Binding-site contacts:
Ligand atom C5 contacts residue ASN513 of chain 1.B at 4.1 Å.
Ligand atom O4 contacts residue PRO517 of chain 1.B at 4.1 Å.
Ligand atom C4 contacts residue ASP516 of chain 1.B at 4.4 Å.
Ligand atom C1 contacts residue THR515 of chain 1.B at 3.4 Å.
Ligand atom C6 contacts residue ASN513 of chain 1.B at 3.7 Å.
Ligand atom O4 contacts residue ASP516 of chain 1.B at 3.5 Å (salt-bridge).
Ligand atom C6 contacts residue SER511 of chain 1.B at 4.0 Å.
Ligand atom O7 contacts residue ASN513 of chain 1.B at 3.2 Å (h-bond).
Ligand atom O6 contacts residue THR515 of chain 1.B at 3.9 Å.
Ligand atom O5 contacts residue PRO517 of chain 1.B at 3.8 Å.
Ligand atom O5 contacts residue THR515 of chain 1.B at 3.0 Å (h-bond).
Ligand atom C1 contacts residue PRO517 of chain 1.B at 3.8 Å (hydrophobic).
Ligand atom C1 contacts residue ASN513 of chain 1.B at 1.4 Å.
Ligand atom C6 contacts residue ASP516 of chain 1.B at 3.3 Å.
Ligand atom C2 contacts residue ASN513 of chain 1.B at 2.5 Å.
Ligand atom C5 contacts residue THR515 of chain 1.B at 3.4 Å.
Ligand atom C5 contacts residue THR515 of chain 1.B at 4.1 Å.
Ligand atom O2 contacts residue PRO517 of chain 1.B at 4.4 Å.
Ligand atom C5 contacts residue ASP516 of chain 1.B at 4.2 Å.
Ligand atom C6 contacts residue THR515 of chain 1.B at 4.2 Å.
Ligand atom C7 contacts residue ASN513 of chain 1.B at 3.2 Å.
Ligand atom O5 contacts residue ASP516 of chain 1.B at 3.7 Å.
Ligand atom O5 contacts residue ASN513 of chain 1.B at 4.2 Å.
Ligand atom C5 contacts residue ASN513 of chain 1.B at 3.6 Å.
Ligand atom C3 contacts residue ASN513 of chain 1.B at 3.8 Å.
Ligand atom O5 contacts residue ASN513 of chain 1.B at 2.4 Å (h-bond).
Ligand atom C1 contacts residue ASP516 of chain 1.B at 4.4 Å.
Ligand atom O5 contacts residue THR515 of chain 1.B at 2.9 Å (h-bond).
Ligand atom C2 contacts residue PRO517 of chain 1.B at 3.7 Å (hydrophobic).
Ligand atom C1 contacts residue THR515 of chain 1.B at 3.4 Å.
Ligand atom C6 contacts residue THR515 of chain 1.B at 3.6 Å.
Ligand atom C4 contacts residue ASN513 of chain 1.B at 4.2 Å.
Ligand atom C8 contacts residue ASN513 of chain 1.B at 4.4 Å.
Ligand atom N2 contacts residue ASN513 of chain 1.B at 2.9 Å (h-bond).

This protein binds this small molecule.
Small molecule (SMILES): CC(=O)N[C@H]1[C@H](O[C@H]2[C@H](O)[C@@H](NC(C)=O)CO[C@@H]2CO[C@@H]2O[C@@H](C)[C@@H](O)[C@@H](O)[C@@H]2O)O[C@H](CO)[C@@H](O[C@@H]2O[C@H](CO[C@H]3O[C@H](CO)[C@@H](O)[C@H](O)[C@@H]3O)[C@@H](O)[C@H](O[C@H]3O[C@H](CO)[C@@H](O)[C@H](O)[C@@H]3O)[C@@H]2O)[C@@H]1O

Sequence of chain 1.B:
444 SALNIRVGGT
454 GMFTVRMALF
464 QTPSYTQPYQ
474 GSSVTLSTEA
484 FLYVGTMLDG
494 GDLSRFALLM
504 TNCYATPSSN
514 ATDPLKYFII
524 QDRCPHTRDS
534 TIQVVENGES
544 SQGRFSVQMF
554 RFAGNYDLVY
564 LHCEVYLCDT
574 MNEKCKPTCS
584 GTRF